Binding-site contacts:
Ligand atom N2 contacts residue ASN181 of chain 1.A at 3.0 Å (h-bond).
Ligand atom O5 contacts residue ASN181 of chain 1.A at 2.4 Å (h-bond).
Ligand atom C4 contacts residue ASN180 of chain 1.A at 3.8 Å.
Ligand atom C5 contacts residue ASN181 of chain 1.A at 3.6 Å.
Ligand atom O3 contacts residue ASN180 of chain 1.A at 4.0 Å.
Ligand atom C3 contacts residue ASN180 of chain 1.A at 4.4 Å.
Ligand atom C1 contacts residue ASN181 of chain 1.A at 1.4 Å.
Ligand atom C3 contacts residue ASN181 of chain 1.A at 3.8 Å.
Ligand atom C2 contacts residue ASN181 of chain 1.A at 2.5 Å.
Ligand atom O7 contacts residue ASN181 of chain 1.A at 4.3 Å.
Ligand atom C4 contacts residue ASN181 of chain 1.A at 4.2 Å.
Ligand atom C7 contacts residue ASN181 of chain 1.A at 4.1 Å.
Ligand atom O4 contacts residue ASN180 of chain 1.A at 4.2 Å.

Sequence of chain 1.A:
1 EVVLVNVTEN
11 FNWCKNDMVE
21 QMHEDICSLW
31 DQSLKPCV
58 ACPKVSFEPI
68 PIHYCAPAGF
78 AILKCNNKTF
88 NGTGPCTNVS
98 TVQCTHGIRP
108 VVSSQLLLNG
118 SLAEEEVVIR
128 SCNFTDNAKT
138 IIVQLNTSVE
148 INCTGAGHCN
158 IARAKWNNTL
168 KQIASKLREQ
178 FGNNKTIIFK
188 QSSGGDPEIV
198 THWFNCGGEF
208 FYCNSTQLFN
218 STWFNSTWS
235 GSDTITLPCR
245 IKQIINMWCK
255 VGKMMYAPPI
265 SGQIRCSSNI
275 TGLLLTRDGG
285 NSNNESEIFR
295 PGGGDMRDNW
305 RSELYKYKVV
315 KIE

The small molecule below binds the protein below.
Small molecule (SMILES): CC(=O)N[C@@H]1[C@@H](O)[C@H](O)[C@@H](CO)O[C@H]1O